Binding-site contacts:
Ligand atom C8 contacts residue ASN124 of chain 1.B at 4.3 Å.
Ligand atom C1 contacts residue ASN124 of chain 1.B at 1.5 Å.
Ligand atom C3 contacts residue ASN124 of chain 1.B at 3.7 Å.
Ligand atom C2 contacts residue ASN124 of chain 1.B at 2.3 Å.
Ligand atom O7 contacts residue ASN124 of chain 1.B at 3.2 Å (h-bond).
Ligand atom C8 contacts residue PRO123 of chain 1.B at 4.4 Å (hydrophobic).
Ligand atom N2 contacts residue ASN124 of chain 1.B at 2.8 Å (h-bond).
Ligand atom C8 contacts residue ARG121 of chain 1.B at 3.6 Å.
Ligand atom O5 contacts residue ASN124 of chain 1.B at 2.4 Å (h-bond).
Ligand atom C8 contacts residue ILE122 of chain 1.B at 3.6 Å (hydrophobic).
Ligand atom C4 contacts residue ASN124 of chain 1.B at 4.2 Å.
Ligand atom C5 contacts residue ASN124 of chain 1.B at 3.7 Å.
Ligand atom C7 contacts residue ASN124 of chain 1.B at 3.2 Å.

Sequence of chain 1.B:
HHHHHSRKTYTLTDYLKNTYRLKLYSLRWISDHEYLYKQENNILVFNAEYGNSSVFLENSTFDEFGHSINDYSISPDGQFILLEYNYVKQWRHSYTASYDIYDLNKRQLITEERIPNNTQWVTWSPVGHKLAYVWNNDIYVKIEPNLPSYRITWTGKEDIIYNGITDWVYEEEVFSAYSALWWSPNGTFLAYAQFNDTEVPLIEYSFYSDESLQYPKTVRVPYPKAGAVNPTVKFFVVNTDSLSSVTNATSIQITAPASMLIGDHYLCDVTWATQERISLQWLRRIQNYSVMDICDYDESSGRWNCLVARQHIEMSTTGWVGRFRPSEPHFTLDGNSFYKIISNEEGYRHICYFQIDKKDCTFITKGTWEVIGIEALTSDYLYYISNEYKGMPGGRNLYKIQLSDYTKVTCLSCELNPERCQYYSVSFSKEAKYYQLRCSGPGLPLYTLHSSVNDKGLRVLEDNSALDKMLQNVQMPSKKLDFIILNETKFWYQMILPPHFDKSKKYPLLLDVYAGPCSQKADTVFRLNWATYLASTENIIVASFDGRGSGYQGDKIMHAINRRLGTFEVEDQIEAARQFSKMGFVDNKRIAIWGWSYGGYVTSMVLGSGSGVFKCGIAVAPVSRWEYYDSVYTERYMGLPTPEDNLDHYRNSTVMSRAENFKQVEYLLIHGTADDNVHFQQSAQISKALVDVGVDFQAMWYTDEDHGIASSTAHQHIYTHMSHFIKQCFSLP

This small molecule binds to this protein.
Small molecule (SMILES): CC(=O)N[C@@H]1[C@@H](O)[C@H](O)[C@@H](CO)O[C@H]1O